Binding-site contacts:
Ligand atom C2 contacts residue PRO32 of chain 1.A at 4.4 Å (hydrophobic).
Ligand atom C2 contacts residue GLU296 of chain 1.A at 3.3 Å.
Ligand atom O2 contacts residue THR293 of chain 1.A at 2.7 Å (h-bond).
Ligand atom C2 contacts residue ARG267 of chain 1.A at 3.8 Å.
Ligand atom C1 contacts residue TRP289 of chain 1.A at 3.7 Å (hydrophobic).
Ligand atom O3 contacts residue GLU296 of chain 1.A at 2.9 Å (salt-bridge).
Ligand atom O3 contacts residue TRP289 of chain 1.A at 4.0 Å.
Ligand atom C3 contacts residue PRO32 of chain 1.A at 3.3 Å (hydrophobic).
Ligand atom O1 contacts residue TRP289 of chain 1.A at 2.5 Å (h-bond).
Ligand atom C1 contacts residue THR293 of chain 1.A at 3.1 Å.
Ligand atom O2 contacts residue ARG267 of chain 1.A at 2.8 Å (salt-bridge).
Ligand atom O1 contacts residue THR293 of chain 1.A at 2.8 Å (h-bond).
Ligand atom C1 contacts residue GLU296 of chain 1.A at 3.9 Å.
Ligand atom O4 contacts residue MSE292 of chain 1.A at 3.3 Å.
Ligand atom O3 contacts residue ARG267 of chain 1.A at 3.0 Å (salt-bridge).
Ligand atom C3 contacts residue LEU31 of chain 1.A at 3.8 Å (hydrophobic).
Ligand atom O4 contacts residue GLU296 of chain 1.A at 3.2 Å (salt-bridge).
Ligand atom O1 contacts residue MSE292 of chain 1.A at 3.7 Å.
Ligand atom C2 contacts residue TRP289 of chain 1.A at 3.9 Å (hydrophobic).
Ligand atom C1 contacts residue MSE292 of chain 1.A at 4.3 Å.
Ligand atom C3 contacts residue TRP289 of chain 1.A at 3.9 Å (hydrophobic).
Ligand atom O3 contacts residue PRO32 of chain 1.A at 4.5 Å.
Ligand atom O1 contacts residue ARG267 of chain 1.A at 4.4 Å.
Ligand atom O2 contacts residue TRP289 of chain 1.A at 4.0 Å.
Ligand atom O4 contacts residue PRO32 of chain 1.A at 3.0 Å.
Ligand atom O2 contacts residue GLU296 of chain 1.A at 4.0 Å.
Ligand atom C1 contacts residue ARG267 of chain 1.A at 3.6 Å.
Ligand atom C3 contacts residue MSE292 of chain 1.A at 4.0 Å.
Ligand atom O4 contacts residue LEU31 of chain 1.A at 4.0 Å.
Ligand atom C3 contacts residue GLU296 of chain 1.A at 3.8 Å.

The protein below binds the small molecule below.
Small molecule (SMILES): O=C(O)C(=O)CO

Sequence of chain 1.A:
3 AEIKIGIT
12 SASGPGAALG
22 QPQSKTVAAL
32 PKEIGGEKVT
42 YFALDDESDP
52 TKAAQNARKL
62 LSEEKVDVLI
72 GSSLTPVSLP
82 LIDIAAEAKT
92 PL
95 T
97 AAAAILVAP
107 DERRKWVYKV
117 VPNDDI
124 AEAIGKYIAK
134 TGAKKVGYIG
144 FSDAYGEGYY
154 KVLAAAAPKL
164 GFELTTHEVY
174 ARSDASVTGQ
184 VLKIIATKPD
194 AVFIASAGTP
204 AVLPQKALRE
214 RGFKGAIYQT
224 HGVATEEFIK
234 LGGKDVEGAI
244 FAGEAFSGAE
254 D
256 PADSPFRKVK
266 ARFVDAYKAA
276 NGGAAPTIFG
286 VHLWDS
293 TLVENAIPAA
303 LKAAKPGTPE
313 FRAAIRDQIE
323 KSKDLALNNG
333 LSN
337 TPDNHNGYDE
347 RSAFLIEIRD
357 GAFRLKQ